Sequence of chain 1.J:
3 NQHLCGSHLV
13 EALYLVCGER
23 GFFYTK

The small molecule below binds the protein below.
Small molecule (SMILES): Cc1cccc(O)c1

Sequence of chain 1.L:
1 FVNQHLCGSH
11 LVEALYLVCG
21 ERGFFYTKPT

Sequence of chain 1.D:
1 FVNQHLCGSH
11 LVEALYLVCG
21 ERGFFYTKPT

Sequence of chain 1.C:
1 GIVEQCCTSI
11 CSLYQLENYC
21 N

Binding-site contacts:
Ligand atom C4 contacts residue LEU6 of chain 1.L at 4.3 Å (hydrophobic).
Ligand atom C4 contacts residue VAL2 of chain 1.L at 4.2 Å (hydrophobic).
Ligand atom C7 contacts residue CYS6 of chain 1.C at 2.7 Å (hydrophobic).
Ligand atom C7 contacts residue VAL2 of chain 1.L at 3.8 Å (hydrophobic).
Ligand atom C3 contacts residue CYS6 of chain 1.C at 3.4 Å (hydrophobic).
Ligand atom O1 contacts residue HIS5 of chain 1.L at 4.1 Å.
Ligand atom C1 contacts residue LEU11 of chain 1.D at 4.3 Å (hydrophobic).
Ligand atom O1 contacts residue LEU16 of chain 1.C at 3.9 Å.
Ligand atom C6 contacts residue LEU6 of chain 1.L at 3.8 Å (hydrophobic).
Ligand atom C5 contacts residue CYS6 of chain 1.C at 4.5 Å (hydrophobic).
Ligand atom C7 contacts residue SER9 of chain 1.C at 3.7 Å.
Ligand atom C3 contacts residue LEU11 of chain 1.D at 4.2 Å (hydrophobic).
Ligand atom C4 contacts residue CYS7 of chain 1.D at 4.0 Å (hydrophobic).
Ligand atom C5 contacts residue CYS7 of chain 1.D at 4.0 Å (hydrophobic).
Ligand atom C3 contacts residue HIS5 of chain 1.L at 4.4 Å.
Ligand atom C5 contacts residue LEU6 of chain 1.L at 3.7 Å (hydrophobic).
Ligand atom C7 contacts residue ILE10 of chain 1.C at 3.4 Å (hydrophobic).
Ligand atom C5 contacts residue LEU11 of chain 1.D at 3.6 Å (hydrophobic).
Ligand atom C2 contacts residue HIS5 of chain 1.L at 3.9 Å.
Ligand atom C2 contacts residue CYS11 of chain 1.C at 3.8 Å (hydrophobic).
Ligand atom C2 contacts residue LEU16 of chain 1.C at 4.4 Å (hydrophobic).
Ligand atom C1 contacts residue HIS5 of chain 1.L at 4.1 Å.
Ligand atom O1 contacts residue LEU17 of chain 1.J at 3.5 Å.
Ligand atom O1 contacts residue ALA14 of chain 1.D at 3.7 Å.
Ligand atom C5 contacts residue HIS10 of chain 1.D at 4.1 Å.
Ligand atom C4 contacts residue LEU11 of chain 1.D at 3.8 Å (hydrophobic).
Ligand atom C4 contacts residue CYS6 of chain 1.C at 3.2 Å (hydrophobic).
Ligand atom C2 contacts residue LEU11 of chain 1.D at 4.4 Å (hydrophobic).
Ligand atom C6 contacts residue LEU11 of chain 1.D at 3.9 Å (hydrophobic).
Ligand atom C3 contacts residue CYS11 of chain 1.C at 4.0 Å (hydrophobic).
Ligand atom C7 contacts residue CYS11 of chain 1.C at 2.8 Å (hydrophobic).
Ligand atom C1 contacts residue LEU16 of chain 1.C at 4.4 Å (hydrophobic).
Ligand atom C6 contacts residue HIS10 of chain 1.D at 3.8 Å.